Sequence of chain 1.C:
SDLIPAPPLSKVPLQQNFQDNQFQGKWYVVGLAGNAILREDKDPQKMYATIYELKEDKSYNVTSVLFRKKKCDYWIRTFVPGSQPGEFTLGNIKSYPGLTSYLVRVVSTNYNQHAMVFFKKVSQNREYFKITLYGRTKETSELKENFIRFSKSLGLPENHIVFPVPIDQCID

This protein binds this small molecule.
Small molecule (SMILES): O=C(N[C@@H](CO)C(=O)O)c1cccc(O)c1O

Binding-site contacts:
Ligand atom C13 contacts residue LYS136 of chain 1.C at 3.9 Å.
Ligand atom O4 contacts residue LYS136 of chain 1.C at 3.7 Å.
Ligand atom C10 contacts residue LYS127 of chain 1.C at 4.1 Å.
Ligand atom O7 contacts residue TYR134 of chain 1.C at 4.0 Å.
Ligand atom C19 contacts residue LYS127 of chain 1.C at 3.5 Å.
Ligand atom C1 contacts residue LYS136 of chain 1.C at 3.6 Å.
Ligand atom C16 contacts residue LYS136 of chain 1.C at 4.1 Å.
Ligand atom C7 contacts residue LYS127 of chain 1.C at 3.8 Å.
Ligand atom O4 contacts residue DBH1 of chain 1.P at 2.4 Å (h-bond).
Ligand atom C13 contacts residue PHE135 of chain 1.C at 4.0 Å (hydrophobic).
Ligand atom O1 contacts residue DBH1 of chain 1.P at 2.7 Å (h-bond).
Ligand atom O13 contacts residue TYR134 of chain 1.C at 4.0 Å.
Ligand atom O4 contacts residue TYR108 of chain 1.C at 2.9 Å (h-bond).
Ligand atom O13 contacts residue LYS127 of chain 1.C at 3.8 Å.
Ligand atom O4 contacts residue LYS127 of chain 1.C at 4.0 Å.
Ligand atom C13 contacts residue LYS127 of chain 1.C at 3.9 Å.
Ligand atom C10 contacts residue PHE125 of chain 1.C at 3.6 Å (hydrophobic).
Ligand atom C1 contacts residue LYS127 of chain 1.C at 3.2 Å.
Ligand atom O15 contacts residue ILE43 of chain 1.C at 4.0 Å.
Ligand atom C28 contacts residue LYS127 of chain 1.C at 3.2 Å.
Ligand atom C13 contacts residue TYR134 of chain 1.C at 3.9 Å (hydrophobic).
Ligand atom C4 contacts residue DBH1 of chain 1.P at 3.3 Å.
Ligand atom C4 contacts residue TYR108 of chain 1.C at 3.9 Å (hydrophobic).
Ligand atom O1 contacts residue FE1 of chain 1.M at 2.3 Å.
Ligand atom C4 contacts residue LYS127 of chain 1.C at 3.6 Å.
Ligand atom C10 contacts residue LYS136 of chain 1.C at 3.7 Å.
Ligand atom O4 contacts residue FE1 of chain 1.M at 2.1 Å.
Ligand atom C1 contacts residue DBH1 of chain 1.P at 3.6 Å.
Ligand atom C10 contacts residue PHE135 of chain 1.C at 4.0 Å (hydrophobic).
Ligand atom C22 contacts residue LYS127 of chain 1.C at 3.9 Å.
Ligand atom O1 contacts residue LYS136 of chain 1.C at 3.6 Å.
Ligand atom O1 contacts residue LYS127 of chain 1.C at 3.0 Å (salt-bridge).
Ligand atom C1 contacts residue FE1 of chain 1.M at 3.1 Å.
Ligand atom C4 contacts residue FE1 of chain 1.M at 3.0 Å.
Ligand atom N1 contacts residue LYS127 of chain 1.C at 3.2 Å (salt-bridge).
Ligand atom C7 contacts residue LYS136 of chain 1.C at 3.7 Å.
Ligand atom C7 contacts residue PHE125 of chain 1.C at 3.5 Å (hydrophobic).
Ligand atom C4 contacts residue LYS136 of chain 1.C at 3.5 Å.
Ligand atom O7 contacts residue ALA42 of chain 1.C at 3.5 Å.
Ligand atom C16 contacts residue LYS127 of chain 1.C at 3.5 Å.